This small molecule binds to this protein.
Small molecule (SMILES): CC(=O)N[C@@H]1[C@@H](O)[C@H](O)[C@@H](CO)O[C@H]1O

Binding-site contacts:
Ligand atom C1 contacts residue GLU127 of chain 1.E at 3.3 Å.
Ligand atom C7 contacts residue GLU127 of chain 1.E at 3.9 Å.
Ligand atom N2 contacts residue GLU127 of chain 1.E at 3.1 Å.
Ligand atom C3 contacts residue ASN147 of chain 1.E at 3.8 Å.
Ligand atom O7 contacts residue LYS177 of chain 1.E at 4.0 Å.
Ligand atom O6 contacts residue ASN147 of chain 1.E at 4.2 Å.
Ligand atom O7 contacts residue GLU127 of chain 1.E at 3.9 Å.
Ligand atom C1 contacts residue GLU126 of chain 1.E at 3.5 Å.
Ligand atom C3 contacts residue GLU127 of chain 1.E at 4.2 Å.
Ligand atom C7 contacts residue ILE128 of chain 1.E at 3.9 Å (hydrophobic).
Ligand atom N2 contacts residue ILE128 of chain 1.E at 3.8 Å.
Ligand atom C4 contacts residue ASN147 of chain 1.E at 4.2 Å.
Ligand atom C7 contacts residue ASN147 of chain 1.E at 3.7 Å.
Ligand atom O5 contacts residue ASN147 of chain 1.E at 2.4 Å (h-bond).
Ligand atom O5 contacts residue GLU127 of chain 1.E at 4.4 Å.
Ligand atom O7 contacts residue GLN173 of chain 1.E at 3.3 Å (h-bond).
Ligand atom C2 contacts residue ASN147 of chain 1.E at 2.5 Å.
Ligand atom N2 contacts residue ASN147 of chain 1.E at 2.9 Å (h-bond).
Ligand atom O3 contacts residue GLN173 of chain 1.E at 3.2 Å (h-bond).
Ligand atom O7 contacts residue ASN147 of chain 1.E at 3.7 Å.
Ligand atom C2 contacts residue GLU127 of chain 1.E at 3.8 Å.
Ligand atom C2 contacts residue GLN173 of chain 1.E at 4.0 Å.
Ligand atom C4 contacts residue GLN173 of chain 1.E at 4.0 Å.
Ligand atom C8 contacts residue GLN173 of chain 1.E at 3.2 Å.
Ligand atom C2 contacts residue ILE128 of chain 1.E at 4.4 Å (hydrophobic).
Ligand atom O7 contacts residue ILE128 of chain 1.E at 3.2 Å.
Ligand atom O5 contacts residue GLU126 of chain 1.E at 3.8 Å.
Ligand atom C3 contacts residue GLN173 of chain 1.E at 3.9 Å.
Ligand atom C5 contacts residue GLU126 of chain 1.E at 4.5 Å.
Ligand atom C1 contacts residue ASN147 of chain 1.E at 1.4 Å.
Ligand atom C7 contacts residue GLN173 of chain 1.E at 3.8 Å.
Ligand atom C5 contacts residue ASN147 of chain 1.E at 3.7 Å.
Ligand atom C1 contacts residue ILE128 of chain 1.E at 4.0 Å (hydrophobic).

Sequence of chain 1.E:
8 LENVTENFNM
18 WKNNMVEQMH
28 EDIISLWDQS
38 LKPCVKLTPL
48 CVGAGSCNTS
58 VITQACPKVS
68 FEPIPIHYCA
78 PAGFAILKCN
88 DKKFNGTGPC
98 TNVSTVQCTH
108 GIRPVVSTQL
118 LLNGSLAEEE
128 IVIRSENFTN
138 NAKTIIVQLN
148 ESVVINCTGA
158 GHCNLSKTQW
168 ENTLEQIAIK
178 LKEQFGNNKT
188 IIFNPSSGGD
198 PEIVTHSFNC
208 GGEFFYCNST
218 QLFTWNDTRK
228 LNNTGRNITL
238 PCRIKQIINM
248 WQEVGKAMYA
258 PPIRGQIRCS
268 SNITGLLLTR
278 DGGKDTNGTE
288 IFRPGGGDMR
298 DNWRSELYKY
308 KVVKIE